Binding-site contacts:
Ligand atom N4 contacts residue ASP199 of chain 5.A at 4.0 Å.
Ligand atom N4 contacts residue TRP201 of chain 5.A at 3.8 Å.
Ligand atom C5 contacts residue TRP201 of chain 5.A at 3.4 Å (hydrophobic).
Ligand atom C2' contacts residue LYS682 of chain 5.A at 3.6 Å.
Ligand atom O2 contacts residue TRP201 of chain 5.A at 4.3 Å.
Ligand atom N4 contacts residue GLY198 of chain 5.A at 3.8 Å.
Ligand atom O2 contacts residue LEU197 of chain 5.A at 4.0 Å.
Ligand atom OP1 contacts residue PRO423 of chain 5.A at 3.6 Å.
Ligand atom O3' contacts residue LYS682 of chain 5.A at 3.1 Å (salt-bridge).
Ligand atom C2 contacts residue TRP201 of chain 5.A at 3.9 Å (hydrophobic).
Ligand atom C3' contacts residue LYS682 of chain 5.A at 3.8 Å.
Ligand atom C1' contacts residue TRP201 of chain 5.A at 4.5 Å (hydrophobic).
Ligand atom C1' contacts residue LYS682 of chain 5.A at 4.5 Å.
Ligand atom O4' contacts residue TRP201 of chain 5.A at 4.5 Å.
Ligand atom C4 contacts residue TRP201 of chain 5.A at 3.3 Å (hydrophobic).
Ligand atom C4' contacts residue TRP201 of chain 5.A at 4.3 Å (hydrophobic).
Ligand atom N3 contacts residue TRP201 of chain 5.A at 3.6 Å.
Ligand atom C2' contacts residue TRP201 of chain 5.A at 3.6 Å (hydrophobic).
Ligand atom C6 contacts residue TRP201 of chain 5.A at 3.5 Å (hydrophobic).
Ligand atom C5' contacts residue TRP201 of chain 5.A at 3.5 Å (hydrophobic).
Ligand atom C3' contacts residue TRP201 of chain 5.A at 4.1 Å (hydrophobic).
Ligand atom O2 contacts residue LYS682 of chain 5.A at 4.2 Å.
Ligand atom N1 contacts residue TRP201 of chain 5.A at 4.0 Å.
Ligand atom O5' contacts residue TRP201 of chain 5.A at 3.6 Å.

A protein and the small-molecule ligand that binds it are described below.
Small molecule (SMILES): Nc1ccn([C@H]2C[C@H](O)[C@@H](COP(=O)(O)O)O2)c(=O)n1

Sequence of chain 5.A:
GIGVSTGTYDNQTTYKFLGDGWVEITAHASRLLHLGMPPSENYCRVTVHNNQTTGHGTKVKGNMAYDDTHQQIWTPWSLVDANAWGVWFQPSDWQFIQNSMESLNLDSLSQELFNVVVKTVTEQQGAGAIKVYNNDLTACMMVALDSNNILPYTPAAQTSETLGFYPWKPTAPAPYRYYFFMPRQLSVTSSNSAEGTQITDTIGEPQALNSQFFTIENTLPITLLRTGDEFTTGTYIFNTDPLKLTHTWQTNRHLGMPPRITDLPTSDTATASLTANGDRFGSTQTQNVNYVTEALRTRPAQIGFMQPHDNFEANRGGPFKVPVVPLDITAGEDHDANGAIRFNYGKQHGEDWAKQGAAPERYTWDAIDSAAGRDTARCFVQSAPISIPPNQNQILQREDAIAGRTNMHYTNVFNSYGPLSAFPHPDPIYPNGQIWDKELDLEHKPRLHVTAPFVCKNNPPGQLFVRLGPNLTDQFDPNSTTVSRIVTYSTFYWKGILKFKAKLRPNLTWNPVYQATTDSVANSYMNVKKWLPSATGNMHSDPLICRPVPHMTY